Binding-site contacts:
Ligand atom PG contacts residue LYS213 of chain 1.C at 3.8 Å.
Ligand atom O2A contacts residue MG1 of chain 1.Q at 2.2 Å.
Ligand atom O1A contacts residue MG1 of chain 1.P at 2.7 Å.
Ligand atom C2' contacts residue TYR382 of chain 1.C at 3.2 Å (hydrophobic).
Ligand atom O3G contacts residue TYR214 of chain 1.C at 3.4 Å (h-bond).
Ligand atom PB contacts residue MG1 of chain 1.R at 3.2 Å.
Ligand atom C1' contacts residue GLN74 of chain 1.C at 3.9 Å.
Ligand atom C3' contacts residue ASP283 of chain 1.C at 3.6 Å.
Ligand atom O1A contacts residue ARG87 of chain 1.C at 3.8 Å.
Ligand atom C2' contacts residue ASP283 of chain 1.C at 3.6 Å.
Ligand atom N2 contacts residue GLU391 of chain 1.C at 3.4 Å (salt-bridge).
Ligand atom O3A contacts residue MG1 of chain 1.R at 3.5 Å.
Ligand atom O2A contacts residue ARG87 of chain 1.C at 3.7 Å.
Ligand atom O3' contacts residue ASP283 of chain 1.C at 3.3 Å (salt-bridge).
Ligand atom O1A contacts residue ASP139 of chain 1.C at 3.6 Å.
Ligand atom O1A contacts residue ASP275 of chain 1.C at 3.4 Å (salt-bridge).
Ligand atom O2B contacts residue MG1 of chain 1.R at 2.2 Å.
Ligand atom C4' contacts residue GLN74 of chain 1.C at 3.7 Å.
Ligand atom C5 contacts residue TYR382 of chain 1.C at 3.9 Å (hydrophobic).
Ligand atom O2A contacts residue ASP139 of chain 1.C at 3.2 Å (salt-bridge).
Ligand atom O3G contacts residue LYS231 of chain 1.C at 3.1 Å (salt-bridge).
Ligand atom O3G contacts residue ASN183 of chain 1.C at 3.9 Å.
Ligand atom N2 contacts residue VAL75 of chain 1.C at 3.1 Å (h-bond).
Ligand atom O3' contacts residue VAL75 of chain 1.C at 3.4 Å.
Ligand atom O1A contacts residue MG1 of chain 1.Q at 4.0 Å.
Ligand atom O3B contacts residue MG1 of chain 1.R at 3.3 Å.
Ligand atom N2 contacts residue VAL387 of chain 1.C at 3.9 Å.
Ligand atom O1A contacts residue HIS90 of chain 1.C at 3.9 Å.
Ligand atom PG contacts residue MG1 of chain 1.R at 3.3 Å.
Ligand atom O2G contacts residue MG1 of chain 1.Q at 2.8 Å.
Ligand atom PA contacts residue MG1 of chain 1.Q at 3.5 Å.
Ligand atom N1 contacts residue GLU391 of chain 1.C at 3.9 Å.
Ligand atom O3' contacts residue GLN74 of chain 1.C at 2.4 Å (h-bond).
Ligand atom C3' contacts residue TYR279 of chain 1.C at 3.8 Å (hydrophobic).
Ligand atom O1G contacts residue MG1 of chain 1.R at 2.4 Å.
Ligand atom C3' contacts residue GLN74 of chain 1.C at 3.5 Å.
Ligand atom O3A contacts residue MG1 of chain 1.Q at 3.9 Å.
Ligand atom O1G contacts residue LYS213 of chain 1.C at 2.5 Å (salt-bridge).
Ligand atom O2G contacts residue ASN183 of chain 1.C at 3.7 Å.
Ligand atom O2B contacts residue TYR279 of chain 1.C at 3.7 Å.

Sequence of chain 1.C:
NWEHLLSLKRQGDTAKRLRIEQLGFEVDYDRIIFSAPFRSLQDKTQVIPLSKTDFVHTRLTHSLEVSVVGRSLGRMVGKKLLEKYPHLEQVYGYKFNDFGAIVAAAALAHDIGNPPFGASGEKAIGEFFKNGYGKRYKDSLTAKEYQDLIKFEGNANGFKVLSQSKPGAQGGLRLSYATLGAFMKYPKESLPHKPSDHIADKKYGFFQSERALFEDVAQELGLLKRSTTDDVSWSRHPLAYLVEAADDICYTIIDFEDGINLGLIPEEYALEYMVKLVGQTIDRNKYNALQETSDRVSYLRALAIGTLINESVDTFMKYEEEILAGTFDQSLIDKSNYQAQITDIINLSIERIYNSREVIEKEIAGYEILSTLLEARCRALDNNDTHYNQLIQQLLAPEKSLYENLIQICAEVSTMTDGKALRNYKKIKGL

The protein below binds the small molecule below.
Small molecule (SMILES): Nc1nc2c(ncn2[C@H]2C[C@H](O)[C@@H](CO[P](=O)(O)O[P](=O)(O)OP(=O)(O)O)O2)c(=O)[nH]1